Binding-site contacts:
Ligand atom C1 contacts residue ASN149 of chain 1.A at 4.2 Å.
Ligand atom C2 contacts residue TYR218 of chain 1.A at 3.9 Å (hydrophobic).
Ligand atom C1 contacts residue TYR147 of chain 1.A at 4.4 Å (hydrophobic).
Ligand atom C1 contacts residue SER61 of chain 1.A at 2.6 Å.
Ligand atom B contacts residue TYR147 of chain 1.A at 3.4 Å.
Ligand atom O1 contacts residue GLY314 of chain 1.A at 3.8 Å.
Ligand atom C1 contacts residue LYS64 of chain 1.A at 4.1 Å.
Ligand atom N1 contacts residue ASN149 of chain 1.A at 4.2 Å.
Ligand atom C6 contacts residue ASN149 of chain 1.A at 4.0 Å.
Ligand atom C2 contacts residue ALA315 of chain 1.A at 3.5 Å (hydrophobic).
Ligand atom C2 contacts residue SER61 of chain 1.A at 3.2 Å.
Ligand atom C6 contacts residue TYR147 of chain 1.A at 4.2 Å (hydrophobic).
Ligand atom C4 contacts residue GLN117 of chain 1.A at 4.3 Å.
Ligand atom C2 contacts residue ASN149 of chain 1.A at 4.2 Å.
Ligand atom C3 contacts residue TYR218 of chain 1.A at 3.9 Å (hydrophobic).
Ligand atom O1 contacts residue SER61 of chain 1.A at 2.4 Å (h-bond).
Ligand atom N1 contacts residue ALA315 of chain 1.A at 4.4 Å.
Ligand atom B contacts residue SER61 of chain 1.A at 1.5 Å.
Ligand atom N1 contacts residue TYR218 of chain 1.A at 3.5 Å.
Ligand atom C4 contacts residue ASN149 of chain 1.A at 3.2 Å.
Ligand atom B contacts residue LYS64 of chain 1.A at 3.8 Å.
Ligand atom O2 contacts residue TYR147 of chain 1.A at 2.6 Å (h-bond).
Ligand atom C3 contacts residue ASN149 of chain 1.A at 3.6 Å.
Ligand atom O1 contacts residue ALA315 of chain 1.A at 2.8 Å (h-bond).
Ligand atom O1 contacts residue GLY60 of chain 1.A at 3.9 Å.
Ligand atom C6 contacts residue LEU116 of chain 1.A at 4.1 Å (hydrophobic).
Ligand atom C5 contacts residue ASN149 of chain 1.A at 3.5 Å.
Ligand atom C1 contacts residue ALA315 of chain 1.A at 4.1 Å (hydrophobic).
Ligand atom O2 contacts residue SER61 of chain 1.A at 2.4 Å (h-bond).
Ligand atom C3 contacts residue ALA315 of chain 1.A at 4.2 Å (hydrophobic).
Ligand atom B contacts residue ALA315 of chain 1.A at 4.0 Å.
Ligand atom O2 contacts residue LYS64 of chain 1.A at 4.4 Å.
Ligand atom C6 contacts residue SER61 of chain 1.A at 3.6 Å.
Ligand atom C5 contacts residue LEU116 of chain 1.A at 4.0 Å (hydrophobic).

Sequence of chain 1.A:
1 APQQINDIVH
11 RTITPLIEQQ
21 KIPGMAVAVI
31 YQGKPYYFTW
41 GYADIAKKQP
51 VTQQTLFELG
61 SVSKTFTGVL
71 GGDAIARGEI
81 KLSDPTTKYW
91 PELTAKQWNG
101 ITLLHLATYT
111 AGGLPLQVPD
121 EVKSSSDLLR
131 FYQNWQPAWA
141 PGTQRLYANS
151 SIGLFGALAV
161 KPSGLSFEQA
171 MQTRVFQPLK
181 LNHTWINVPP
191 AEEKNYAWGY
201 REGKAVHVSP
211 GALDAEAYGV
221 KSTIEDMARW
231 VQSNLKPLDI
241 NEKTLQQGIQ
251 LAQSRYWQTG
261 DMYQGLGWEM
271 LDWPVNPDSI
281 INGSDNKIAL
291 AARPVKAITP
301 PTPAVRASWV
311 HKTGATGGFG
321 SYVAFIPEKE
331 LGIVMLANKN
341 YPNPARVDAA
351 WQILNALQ

A protein and the small-molecule ligand that binds it are described below.
Small molecule (SMILES): Nc1cccc(B(O)O)c1